Binding-site contacts:
Ligand atom O6 contacts residue ASN115 of chain 1.B at 3.3 Å (h-bond).
Ligand atom C6 contacts residue MET116 of chain 1.B at 3.4 Å (hydrophobic).
Ligand atom C6 contacts residue ASP118 of chain 1.B at 3.6 Å.
Ligand atom N2 contacts residue VAL119 of chain 1.B at 3.2 Å.
Ligand atom O1B contacts residue GLY15 of chain 1.B at 3.1 Å (h-bond).
Ligand atom O1A contacts residue GLY15 of chain 1.B at 3.4 Å.
Ligand atom O1B contacts residue ALA13 of chain 1.B at 3.4 Å (h-bond).
Ligand atom O5' contacts residue GLY15 of chain 1.B at 3.7 Å.
Ligand atom O6 contacts residue SER144 of chain 1.B at 3.4 Å.
Ligand atom O2B contacts residue LYS16 of chain 1.B at 3.6 Å (salt-bridge).
Ligand atom C8 contacts residue MET116 of chain 1.B at 3.5 Å (hydrophobic).
Ligand atom N7 contacts residue ASN115 of chain 1.B at 3.1 Å (h-bond).
Ligand atom C8 contacts residue SER18 of chain 1.B at 3.7 Å.
Ligand atom O3A contacts residue ALA13 of chain 1.B at 3.7 Å.
Ligand atom O1A contacts residue THR17 of chain 1.B at 3.6 Å (h-bond).
Ligand atom PB contacts residue LYS16 of chain 1.B at 3.6 Å.
Ligand atom O3B contacts residue ALA13 of chain 1.B at 3.0 Å (h-bond).
Ligand atom C8 contacts residue GLY15 of chain 1.B at 3.6 Å.
Ligand atom O1B contacts residue SER14 of chain 1.B at 3.1 Å (h-bond).
Ligand atom O1B contacts residue ASN11 of chain 1.B at 3.6 Å (h-bond).
Ligand atom C6 contacts residue ALA145 of chain 1.B at 3.7 Å (hydrophobic).
Ligand atom O5' contacts residue SER18 of chain 1.B at 3.7 Å.
Ligand atom O6 contacts residue ALA145 of chain 1.B at 2.9 Å (h-bond).
Ligand atom O3A contacts residue GLY15 of chain 1.B at 3.1 Å (h-bond).
Ligand atom O1A contacts residue SER18 of chain 1.B at 2.7 Å (h-bond).
Ligand atom O6 contacts residue MET116 of chain 1.B at 3.2 Å (h-bond).
Ligand atom N2 contacts residue ASP118 of chain 1.B at 2.8 Å (salt-bridge).
Ligand atom O1B contacts residue LYS16 of chain 1.B at 3.0 Å (salt-bridge).
Ligand atom O4' contacts residue MET116 of chain 1.B at 3.3 Å.
Ligand atom N9 contacts residue MET116 of chain 1.B at 3.7 Å.
Ligand atom O6 contacts residue ASP118 of chain 1.B at 3.6 Å (salt-bridge).
Ligand atom C2 contacts residue LEU146 of chain 1.B at 3.7 Å (hydrophobic).
Ligand atom C5 contacts residue MET116 of chain 1.B at 3.5 Å (hydrophobic).
Ligand atom PB contacts residue ALA13 of chain 1.B at 3.7 Å.
Ligand atom N7 contacts residue ALA145 of chain 1.B at 3.5 Å.
Ligand atom N1 contacts residue LEU146 of chain 1.B at 3.7 Å.
Ligand atom O2B contacts residue THR17 of chain 1.B at 2.6 Å (h-bond).
Ligand atom N1 contacts residue ASP118 of chain 1.B at 2.8 Å (salt-bridge).
Ligand atom C2 contacts residue ASP118 of chain 1.B at 3.6 Å.
Ligand atom N2 contacts residue LEU146 of chain 1.B at 3.5 Å.

Sequence of chain 1.B:
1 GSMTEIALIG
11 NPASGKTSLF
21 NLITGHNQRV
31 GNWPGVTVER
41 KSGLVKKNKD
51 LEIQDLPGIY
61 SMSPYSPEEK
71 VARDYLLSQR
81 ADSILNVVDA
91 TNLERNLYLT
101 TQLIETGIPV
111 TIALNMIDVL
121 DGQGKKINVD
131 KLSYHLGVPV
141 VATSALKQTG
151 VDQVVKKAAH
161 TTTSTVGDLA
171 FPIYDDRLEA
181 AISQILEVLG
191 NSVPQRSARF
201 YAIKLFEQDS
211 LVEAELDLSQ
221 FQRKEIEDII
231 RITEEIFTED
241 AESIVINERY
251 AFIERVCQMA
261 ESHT

This protein binds this small molecule.
Small molecule (SMILES): CNc1ccccc1C(=O)O[C@H]1[C@@H](O)[C@H](n2cnc3c(=O)[nH]c(N)nc32)O[C@@H]1CO[P](=O)(O)OP(=O)(O)O